Binding-site contacts:
Ligand atom CZ2 contacts residue LEU35 of chain 1.B at 3.7 Å (hydrophobic).
Ligand atom CZ3 contacts residue ILE39 of chain 1.B at 3.9 Å (hydrophobic).
Ligand atom CG contacts residue TYR45 of chain 1.B at 4.0 Å (hydrophobic).
Ligand atom CZ contacts residue ILE39 of chain 1.B at 3.3 Å (hydrophobic).
Ligand atom CE2 contacts residue GLY36 of chain 1.B at 3.7 Å.
Ligand atom CH2 contacts residue ILE39 of chain 1.B at 3.9 Å (hydrophobic).
Ligand atom CD1 contacts residue GLY36 of chain 1.B at 3.5 Å.
Ligand atom CB contacts residue GLN50 of chain 1.B at 3.6 Å.
Ligand atom CB contacts residue TYR45 of chain 1.B at 3.7 Å (hydrophobic).
Ligand atom NE1 contacts residue GLY36 of chain 1.B at 3.4 Å.
Ligand atom CE2 contacts residue ILE39 of chain 1.B at 3.7 Å (hydrophobic).
Ligand atom CE1 contacts residue ILE39 of chain 1.B at 3.7 Å (hydrophobic).
Ligand atom N contacts residue GLN50 of chain 1.B at 2.7 Å (h-bond).
Ligand atom CAO contacts residue MET40 of chain 1.B at 3.9 Å (hydrophobic).
Ligand atom CD1 contacts residue LEU32 of chain 1.B at 3.7 Å (hydrophobic).
Ligand atom CA contacts residue GLN50 of chain 1.B at 3.8 Å.
Ligand atom CE2 contacts residue MET40 of chain 1.B at 3.9 Å (hydrophobic).
Ligand atom CD1 contacts residue GLN50 of chain 1.B at 3.8 Å.
Ligand atom CB contacts residue GLN50 of chain 1.B at 3.8 Å.
Ligand atom CD1 contacts residue HIS51 of chain 1.B at 3.4 Å.
Ligand atom CE2 contacts residue GLY36 of chain 1.B at 3.5 Å.
Ligand atom CG contacts residue GLY36 of chain 1.B at 3.9 Å.
Ligand atom NE1 contacts residue LEU32 of chain 1.B at 2.8 Å (h-bond).
Ligand atom CE1 contacts residue VAL71 of chain 1.B at 3.5 Å (hydrophobic).
Ligand atom CD2 contacts residue HIS74 of chain 1.B at 3.5 Å.
Ligand atom CAP contacts residue GLY36 of chain 1.B at 3.8 Å.
Ligand atom CE2 contacts residue LEU32 of chain 1.B at 3.8 Å (hydrophobic).
Ligand atom CB1 contacts residue LEU32 of chain 1.B at 3.6 Å (hydrophobic).
Ligand atom CD1 contacts residue VAL71 of chain 1.B at 3.9 Å (hydrophobic).
Ligand atom CG contacts residue GLN50 of chain 1.B at 4.0 Å.
Ligand atom CAT contacts residue PHE33 of chain 1.B at 3.8 Å (hydrophobic).
Ligand atom CAB contacts residue MET40 of chain 1.B at 3.9 Å (hydrophobic).
Ligand atom CH2 contacts residue LEU35 of chain 1.B at 4.0 Å (hydrophobic).
Ligand atom CE3 contacts residue VAL71 of chain 1.B at 3.8 Å (hydrophobic).
Ligand atom CAQ contacts residue GLN37 of chain 1.B at 3.5 Å.
Ligand atom CD1 contacts residue GLN50 of chain 1.B at 3.4 Å.
Ligand atom CD1 contacts residue LEU32 of chain 1.B at 3.6 Å (hydrophobic).
Ligand atom CD contacts residue PHE33 of chain 1.B at 3.7 Å (hydrophobic).
Ligand atom CA contacts residue GLN50 of chain 1.B at 3.3 Å.
Ligand atom C contacts residue GLN50 of chain 1.B at 3.5 Å.

Sequence of chain 1.B:
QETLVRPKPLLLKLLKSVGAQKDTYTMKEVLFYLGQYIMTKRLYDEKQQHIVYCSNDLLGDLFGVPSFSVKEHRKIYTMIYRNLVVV

This small molecule binds to this protein.
Small molecule (SMILES): CC(C)C[C@@H]1NC(=O)[C@H](CCCN=C(N)N)NC(=O)[C@H](CC2=c3ccccc3=NC2)NC(=O)[C@H](CC(C)C)NC(=O)[C@H](CC(N)=O)NC(=O)[C@](C)(NC(=O)[C@H](Cc2ccccc2)NC(=O)[C@@H](N)[C@@H](C)O)CCCCCC/C=C/C/C=C/[C@@](C)(C=O)NC(=O)[C@H](CC(C)C)NC1=O